A small-molecule ligand and the protein it binds are described below.
Small molecule (SMILES): O=Cc1c(O)ccc2ccccc12

Sequence of chain 1.C:
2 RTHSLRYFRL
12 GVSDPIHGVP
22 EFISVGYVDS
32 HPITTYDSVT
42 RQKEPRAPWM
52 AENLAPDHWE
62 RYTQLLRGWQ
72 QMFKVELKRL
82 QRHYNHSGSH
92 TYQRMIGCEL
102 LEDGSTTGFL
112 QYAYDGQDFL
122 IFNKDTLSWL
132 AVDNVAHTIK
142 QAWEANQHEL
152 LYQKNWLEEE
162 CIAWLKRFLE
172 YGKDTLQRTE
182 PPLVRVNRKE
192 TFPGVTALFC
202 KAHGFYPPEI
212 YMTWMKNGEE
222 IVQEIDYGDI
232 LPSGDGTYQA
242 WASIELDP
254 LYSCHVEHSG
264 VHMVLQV

Binding-site contacts:
Ligand atom C3 contacts residue TYR8 of chain 1.C at 3.5 Å (hydrophobic).
Ligand atom C7 contacts residue TRP157 of chain 1.C at 3.6 Å (hydrophobic).
Ligand atom C3 contacts residue TYR63 of chain 1.C at 4.1 Å (hydrophobic).
Ligand atom C10 contacts residue TYR63 of chain 1.C at 3.7 Å (hydrophobic).
Ligand atom C10 contacts residue TYR8 of chain 1.C at 3.3 Å (hydrophobic).
Ligand atom C1 contacts residue TYR63 of chain 1.C at 3.6 Å (hydrophobic).
Ligand atom C contacts residue TYR8 of chain 1.C at 3.9 Å (hydrophobic).
Ligand atom C6 contacts residue TRP157 of chain 1.C at 4.0 Å (hydrophobic).
Ligand atom C3 contacts residue PHE169 of chain 1.C at 4.1 Å (hydrophobic).
Ligand atom C4 contacts residue PHE169 of chain 1.C at 4.1 Å (hydrophobic).
Ligand atom C3 contacts residue HIS59 of chain 1.C at 3.4 Å.
Ligand atom C9 contacts residue TRP70 of chain 1.C at 4.2 Å (hydrophobic).
Ligand atom C5 contacts residue TYR8 of chain 1.C at 3.1 Å (hydrophobic).
Ligand atom C4 contacts residue TRP165 of chain 1.C at 4.0 Å (hydrophobic).
Ligand atom C2 contacts residue LYS44 of chain 1.C at 2.8 Å.
Ligand atom C7 contacts residue TYR8 of chain 1.C at 3.5 Å (hydrophobic).
Ligand atom C10 contacts residue LYS44 of chain 1.C at 3.7 Å.
Ligand atom C8 contacts residue GOL1 of chain 1.O at 4.0 Å.
Ligand atom C contacts residue LYS44 of chain 1.C at 1.3 Å.
Ligand atom C4 contacts residue TYR8 of chain 1.C at 3.2 Å (hydrophobic).
Ligand atom C7 contacts residue GOL1 of chain 1.O at 4.0 Å.
Ligand atom C8 contacts residue TYR8 of chain 1.C at 3.8 Å (hydrophobic).
Ligand atom C contacts residue TYR63 of chain 1.C at 3.8 Å (hydrophobic).
Ligand atom O1 contacts residue THR35 of chain 1.C at 3.8 Å.
Ligand atom C2 contacts residue TYR63 of chain 1.C at 3.8 Å (hydrophobic).
Ligand atom O1 contacts residue TYR63 of chain 1.C at 4.0 Å.
Ligand atom O1 contacts residue LYS44 of chain 1.C at 2.5 Å (salt-bridge).
Ligand atom C2 contacts residue HIS59 of chain 1.C at 3.5 Å.
Ligand atom C4 contacts residue TYR63 of chain 1.C at 4.1 Å (hydrophobic).
Ligand atom C9 contacts residue TYR8 of chain 1.C at 3.3 Å (hydrophobic).
Ligand atom C9 contacts residue TYR63 of chain 1.C at 4.1 Å (hydrophobic).
Ligand atom C2 contacts residue TYR8 of chain 1.C at 3.7 Å (hydrophobic).
Ligand atom O1 contacts residue HIS59 of chain 1.C at 2.7 Å (h-bond).
Ligand atom C1 contacts residue TYR8 of chain 1.C at 3.6 Å (hydrophobic).
Ligand atom C1 contacts residue LYS44 of chain 1.C at 2.4 Å.
Ligand atom C6 contacts residue TRP165 of chain 1.C at 4.1 Å (hydrophobic).
Ligand atom C6 contacts residue TYR8 of chain 1.C at 3.5 Å (hydrophobic).
Ligand atom C5 contacts residue TYR63 of chain 1.C at 3.8 Å (hydrophobic).
Ligand atom O1 contacts residue TRP60 of chain 1.C at 4.1 Å.
Ligand atom C contacts residue THR35 of chain 1.C at 3.8 Å.